A protein and the small-molecule ligand that binds it are described below.
Small molecule (SMILES): Oc1cc(Cc2ccccn2)ccc1Oc1ccc(Cl)cc1Cl

Binding-site contacts:
Ligand atom C16 contacts residue ALA232 of chain 2.B at 3.7 Å (hydrophobic).
Ligand atom C28 contacts residue ILE236 of chain 2.B at 3.7 Å (hydrophobic).
Ligand atom C23 contacts residue TYR180 of chain 2.B at 3.8 Å (hydrophobic).
Ligand atom O22 contacts residue NAD1 of chain 2.E at 2.9 Å (h-bond).
Ligand atom C3 contacts residue NAD1 of chain 2.E at 3.8 Å.
Ligand atom O22 contacts residue TYR180 of chain 2.B at 3.5 Å.
Ligand atom C15 contacts residue ALA232 of chain 2.B at 3.4 Å (hydrophobic).
Ligand atom O22 contacts residue LYS198 of chain 2.B at 3.6 Å.
Ligand atom C1 contacts residue NAD1 of chain 2.E at 3.6 Å.
Ligand atom C6 contacts residue NAD1 of chain 2.E at 3.3 Å.
Ligand atom CL1 contacts residue VAL135 of chain 2.B at 3.9 Å.
Ligand atom C1 contacts residue TYR190 of chain 2.B at 3.1 Å (hydrophobic).
Ligand atom C14 contacts residue NAD1 of chain 2.E at 3.7 Å.
Ligand atom CL2 contacts residue ALA130 of chain 2.B at 3.8 Å.
Ligand atom CL1 contacts residue ALA132 of chain 2.B at 3.2 Å.
Ligand atom C4 contacts residue NAD1 of chain 2.E at 3.3 Å.
Ligand atom C2 contacts residue TYR190 of chain 2.B at 3.9 Å (hydrophobic).
Ligand atom C22 contacts residue MET194 of chain 2.B at 3.3 Å (hydrophobic).
Ligand atom C6 contacts residue TYR180 of chain 2.B at 3.6 Å (hydrophobic).
Ligand atom CL2 contacts residue ALA232 of chain 2.B at 2.7 Å.
Ligand atom O22 contacts residue TYR190 of chain 2.B at 2.2 Å (h-bond).
Ligand atom C27 contacts residue ILE236 of chain 2.B at 3.4 Å (hydrophobic).
Ligand atom CL1 contacts residue ASN131 of chain 2.B at 3.8 Å.
Ligand atom C7 contacts residue NAD1 of chain 2.E at 3.2 Å.
Ligand atom N24 contacts residue ALA285 of chain 2.B at 3.9 Å.
Ligand atom C7 contacts residue TYR180 of chain 2.B at 3.9 Å (hydrophobic).
Ligand atom C2 contacts residue NAD1 of chain 2.E at 3.5 Å.
Ligand atom C5 contacts residue NAD1 of chain 2.E at 3.3 Å.
Ligand atom O13 contacts residue NAD1 of chain 2.E at 2.8 Å (h-bond).
Ligand atom N24 contacts residue TYR180 of chain 2.B at 2.9 Å (h-bond).
Ligand atom C16 contacts residue ALA130 of chain 2.B at 3.7 Å (hydrophobic).
Ligand atom C22 contacts residue VAL135 of chain 2.B at 3.8 Å (hydrophobic).
Ligand atom C19 contacts residue TYR190 of chain 2.B at 3.9 Å (hydrophobic).
Ligand atom C15 contacts residue ALA130 of chain 2.B at 3.7 Å (hydrophobic).
Ligand atom CL2 contacts residue NAD1 of chain 2.E at 3.4 Å.
Ligand atom C25 contacts residue ALA285 of chain 2.B at 3.8 Å (hydrophobic).
Ligand atom C6 contacts residue TYR190 of chain 2.B at 3.3 Å (hydrophobic).
Ligand atom C19 contacts residue MET194 of chain 2.B at 3.7 Å (hydrophobic).
Ligand atom C4 contacts residue ALA233 of chain 2.B at 3.9 Å (hydrophobic).
Ligand atom C25 contacts residue TYR180 of chain 2.B at 3.3 Å (hydrophobic).

Sequence of chain 2.B:
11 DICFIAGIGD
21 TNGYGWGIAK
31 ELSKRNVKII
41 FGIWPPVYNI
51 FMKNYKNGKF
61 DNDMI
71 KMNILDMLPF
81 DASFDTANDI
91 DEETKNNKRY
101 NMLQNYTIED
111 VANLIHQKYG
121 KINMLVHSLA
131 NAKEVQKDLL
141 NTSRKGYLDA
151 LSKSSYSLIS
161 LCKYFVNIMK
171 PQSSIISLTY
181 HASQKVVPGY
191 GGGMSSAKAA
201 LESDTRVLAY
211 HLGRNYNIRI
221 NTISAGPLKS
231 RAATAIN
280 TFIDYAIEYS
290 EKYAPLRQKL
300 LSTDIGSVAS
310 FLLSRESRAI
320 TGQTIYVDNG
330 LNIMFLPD